This protein binds this small molecule.
Small molecule (SMILES): CC(=O)N[C@@H]1[C@@H](O)[C@H](O)[C@@H](CO)O[C@H]1O

Binding-site contacts:
Ligand atom C5 contacts residue ASN111 of chain 1.A at 3.6 Å.
Ligand atom C3 contacts residue ASN111 of chain 1.A at 3.8 Å.
Ligand atom C6 contacts residue THR30 of chain 1.A at 3.5 Å.
Ligand atom N2 contacts residue ASN111 of chain 1.A at 2.8 Å (h-bond).
Ligand atom C1 contacts residue ASN111 of chain 1.A at 1.4 Å.
Ligand atom N2 contacts residue THR62 of chain 1.A at 3.5 Å (h-bond).
Ligand atom O6 contacts residue THR30 of chain 1.A at 3.2 Å.
Ligand atom O5 contacts residue ARG32 of chain 1.A at 3.1 Å (salt-bridge).
Ligand atom O5 contacts residue THR62 of chain 1.A at 4.3 Å.
Ligand atom O7 contacts residue THR62 of chain 1.A at 3.2 Å (h-bond).
Ligand atom O6 contacts residue THR29 of chain 1.A at 3.9 Å.
Ligand atom C4 contacts residue ASN111 of chain 1.A at 4.2 Å.
Ligand atom O5 contacts residue ASN111 of chain 1.A at 2.4 Å (h-bond).
Ligand atom C7 contacts residue THR62 of chain 1.A at 3.2 Å.
Ligand atom C1 contacts residue ARG32 of chain 1.A at 3.9 Å.
Ligand atom C7 contacts residue ASN111 of chain 1.A at 3.6 Å.
Ligand atom C5 contacts residue ARG32 of chain 1.A at 4.1 Å.
Ligand atom C2 contacts residue THR62 of chain 1.A at 3.6 Å.
Ligand atom C1 contacts residue THR62 of chain 1.A at 3.7 Å.
Ligand atom C6 contacts residue ARG32 of chain 1.A at 4.0 Å.
Ligand atom O6 contacts residue ARG32 of chain 1.A at 3.7 Å.
Ligand atom O7 contacts residue ASN111 of chain 1.A at 4.1 Å.
Ligand atom C8 contacts residue THR62 of chain 1.A at 3.9 Å.
Ligand atom C2 contacts residue ASN111 of chain 1.A at 2.4 Å.

Sequence of chain 1.A:
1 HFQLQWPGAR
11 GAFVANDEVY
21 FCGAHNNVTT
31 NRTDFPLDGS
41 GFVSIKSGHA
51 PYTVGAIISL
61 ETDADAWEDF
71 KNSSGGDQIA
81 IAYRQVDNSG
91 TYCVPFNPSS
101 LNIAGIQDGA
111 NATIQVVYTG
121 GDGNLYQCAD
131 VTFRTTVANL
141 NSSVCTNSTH